This protein binds this small molecule.
Small molecule (SMILES): CC(=O)N[C@@H]1[C@@H](O)[C@H](O)[C@@H](CO)O[C@H]1O

Binding-site contacts:
Ligand atom C6 contacts residue ASN123 of chain 1.A at 4.3 Å.
Ligand atom N2 contacts residue ASN123 of chain 1.A at 3.0 Å (h-bond).
Ligand atom N2 contacts residue CYS119 of chain 1.A at 3.8 Å.
Ligand atom C8 contacts residue ARG116 of chain 1.A at 4.2 Å.
Ligand atom C7 contacts residue ASN123 of chain 1.A at 3.2 Å.
Ligand atom C8 contacts residue LEU120 of chain 1.A at 3.8 Å (hydrophobic).
Ligand atom O5 contacts residue ASN123 of chain 1.A at 2.2 Å (h-bond).
Ligand atom C8 contacts residue ASN123 of chain 1.A at 4.5 Å.
Ligand atom C5 contacts residue ASN123 of chain 1.A at 3.5 Å.
Ligand atom O7 contacts residue CYS119 of chain 1.A at 4.3 Å.
Ligand atom C8 contacts residue CYS119 of chain 1.A at 3.8 Å (hydrophobic).
Ligand atom C2 contacts residue ASN123 of chain 1.A at 2.4 Å.
Ligand atom C4 contacts residue ASN123 of chain 1.A at 4.2 Å.
Ligand atom C1 contacts residue ASN123 of chain 1.A at 1.4 Å.
Ligand atom O7 contacts residue ASN123 of chain 1.A at 2.9 Å (h-bond).
Ligand atom C7 contacts residue CYS119 of chain 1.A at 4.0 Å (hydrophobic).
Ligand atom O7 contacts residue GLU54 of chain 1.A at 4.0 Å.
Ligand atom C3 contacts residue ASN123 of chain 1.A at 3.7 Å.

Sequence of chain 1.A:
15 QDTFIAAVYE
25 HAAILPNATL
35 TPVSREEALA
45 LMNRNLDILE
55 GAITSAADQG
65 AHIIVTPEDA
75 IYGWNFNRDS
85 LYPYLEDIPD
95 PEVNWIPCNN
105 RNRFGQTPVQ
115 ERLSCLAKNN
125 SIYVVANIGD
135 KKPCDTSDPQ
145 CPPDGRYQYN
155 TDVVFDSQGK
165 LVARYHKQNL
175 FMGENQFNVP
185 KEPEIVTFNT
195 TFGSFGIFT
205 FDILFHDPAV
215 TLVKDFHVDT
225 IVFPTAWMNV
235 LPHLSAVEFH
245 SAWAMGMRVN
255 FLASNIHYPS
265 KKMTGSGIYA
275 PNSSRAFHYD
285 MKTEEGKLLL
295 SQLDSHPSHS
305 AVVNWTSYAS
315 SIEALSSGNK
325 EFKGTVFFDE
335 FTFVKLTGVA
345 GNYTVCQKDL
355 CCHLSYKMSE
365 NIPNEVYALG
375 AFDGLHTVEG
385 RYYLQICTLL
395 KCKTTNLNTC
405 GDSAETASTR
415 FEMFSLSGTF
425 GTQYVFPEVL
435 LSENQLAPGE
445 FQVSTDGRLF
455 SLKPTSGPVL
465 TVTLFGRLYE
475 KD